Sequence of chain 1.I:
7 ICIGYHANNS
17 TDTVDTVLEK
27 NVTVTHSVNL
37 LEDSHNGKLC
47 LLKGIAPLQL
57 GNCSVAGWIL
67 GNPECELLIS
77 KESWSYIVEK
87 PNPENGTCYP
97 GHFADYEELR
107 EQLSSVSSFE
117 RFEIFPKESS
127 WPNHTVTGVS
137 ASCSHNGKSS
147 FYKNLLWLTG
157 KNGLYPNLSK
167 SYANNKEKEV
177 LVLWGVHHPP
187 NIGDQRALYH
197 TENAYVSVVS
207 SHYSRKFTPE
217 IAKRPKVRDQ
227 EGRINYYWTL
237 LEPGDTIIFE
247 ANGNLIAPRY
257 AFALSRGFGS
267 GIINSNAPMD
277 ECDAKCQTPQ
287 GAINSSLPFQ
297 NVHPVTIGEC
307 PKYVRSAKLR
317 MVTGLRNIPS

Binding-site contacts:
Ligand atom C8 contacts residue ASN129 of chain 1.I at 3.5 Å.
Ligand atom C2 contacts residue ASN129 of chain 1.I at 2.5 Å.
Ligand atom C1 contacts residue ASN129 of chain 1.I at 1.4 Å.
Ligand atom N2 contacts residue ASN129 of chain 1.I at 3.1 Å (h-bond).
Ligand atom C4 contacts residue ASN129 of chain 1.I at 4.2 Å.
Ligand atom C7 contacts residue ASN129 of chain 1.I at 3.6 Å.
Ligand atom O5 contacts residue ASN129 of chain 1.I at 2.6 Å (h-bond).
Ligand atom C3 contacts residue ASN129 of chain 1.I at 3.9 Å.
Ligand atom C5 contacts residue ASN129 of chain 1.I at 3.8 Å.
Ligand atom O7 contacts residue PRO128 of chain 1.I at 4.1 Å.

A small-molecule ligand and the protein it binds are described below.
Small molecule (SMILES): CC(=O)N[C@@H]1[C@@H](O)[C@H](O)[C@@H](CO)O[C@H]1O